Sequence of chain 2.C:
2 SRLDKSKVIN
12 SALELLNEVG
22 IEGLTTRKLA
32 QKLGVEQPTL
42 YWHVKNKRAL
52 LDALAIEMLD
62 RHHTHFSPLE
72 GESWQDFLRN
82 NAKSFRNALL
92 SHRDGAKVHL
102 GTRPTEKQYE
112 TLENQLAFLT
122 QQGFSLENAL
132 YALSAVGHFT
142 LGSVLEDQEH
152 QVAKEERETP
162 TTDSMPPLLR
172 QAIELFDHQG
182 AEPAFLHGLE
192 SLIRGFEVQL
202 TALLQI

Sequence of chain 2.D:
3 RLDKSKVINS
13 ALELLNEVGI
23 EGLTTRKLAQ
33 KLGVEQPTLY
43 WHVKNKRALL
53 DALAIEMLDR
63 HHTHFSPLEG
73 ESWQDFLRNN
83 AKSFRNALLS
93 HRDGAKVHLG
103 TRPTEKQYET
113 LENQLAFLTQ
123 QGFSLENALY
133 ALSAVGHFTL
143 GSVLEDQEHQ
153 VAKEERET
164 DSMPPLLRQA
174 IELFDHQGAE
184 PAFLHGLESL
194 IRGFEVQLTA

A protein and the small-molecule ligand that binds it are described below.
Small molecule (SMILES): CC(=O)N[C@@H](CC1=CN=C2C=CC=CC12)C(=O)N[C@H](C(=O)N[C@@H](CC1=CN=C2C=CC=CC12)C(=O)N[C@@H](CC(N)=O)C(=O)N[C@@H](C)C(=O)N[C@@H](Cc1ccc(O)cc1)C(=O)N[C@@H](C)C(=O)N[C@@H](Cc1ccccc1)C(=O)N[C@@H](C)C(=O)N[C@@H](C)C(=O)N1CCC[C@H]1C=O)[C@@H](C)O

Binding-site contacts:
Ligand atom O contacts residue ARG104 of chain 2.D at 2.9 Å.
Ligand atom OH contacts residue ALA182 of chain 2.C at 3.6 Å (h-bond).
Ligand atom CB contacts residue PHE177 of chain 2.C at 3.4 Å (hydrophobic).
Ligand atom O contacts residue PHE177 of chain 2.C at 3.1 Å.
Ligand atom CD1 contacts residue THR103 of chain 2.D at 3.5 Å.
Ligand atom CE2 contacts residue PRO105 of chain 2.D at 3.5 Å (hydrophobic).
Ligand atom CA contacts residue PHE177 of chain 2.C at 3.5 Å (hydrophobic).
Ligand atom CG contacts residue ASP148 of chain 2.C at 3.5 Å.
Ligand atom NE1 contacts residue THR103 of chain 2.D at 3.1 Å (h-bond).
Ligand atom O contacts residue PRO161 of chain 2.C at 3.6 Å.
Ligand atom CZ contacts residue PRO105 of chain 2.D at 3.5 Å (hydrophobic).
Ligand atom O contacts residue SER135 of chain 2.D at 3.2 Å.
Ligand atom CH3 contacts residue LEU60 of chain 2.D at 3.2 Å (hydrophobic).
Ligand atom CB contacts residue GLU156 of chain 2.C at 3.3 Å.
Ligand atom CB contacts residue GLY181 of chain 2.C at 3.5 Å.
Ligand atom CB contacts residue HIS151 of chain 2.C at 3.5 Å.
Ligand atom CZ2 contacts residue GLN116 of chain 2.D at 3.6 Å.
Ligand atom CG contacts residue LYS155 of chain 2.C at 3.3 Å.
Ligand atom CE3 contacts residue LEU131 of chain 2.D at 3.5 Å (hydrophobic).
Ligand atom O contacts residue PHE177 of chain 2.C at 3.6 Å.
Ligand atom CH2 contacts residue LEU117 of chain 2.D at 3.5 Å (hydrophobic).
Ligand atom CD contacts residue LYS155 of chain 2.C at 3.6 Å.
Ligand atom O contacts residue HIS64 of chain 2.D at 3.1 Å (h-bond).
Ligand atom CD2 contacts residue MET166 of chain 2.C at 3.5 Å (hydrophobic).
Ligand atom CG contacts residue HIS151 of chain 2.C at 3.5 Å.
Ligand atom ND2 contacts residue ASP148 of chain 2.C at 2.5 Å (salt-bridge).
Ligand atom CE2 contacts residue MET166 of chain 2.C at 3.3 Å (hydrophobic).
Ligand atom ND2 contacts residue HIS139 of chain 2.D at 3.4 Å (h-bond).
Ligand atom CA contacts residue HIS151 of chain 2.C at 3.5 Å.
Ligand atom O contacts residue HIS139 of chain 2.D at 2.9 Å.
Ligand atom CG2 contacts residue GLU147 of chain 2.C at 3.6 Å.
Ligand atom CB contacts residue GLU147 of chain 2.C at 3.5 Å.
Ligand atom CE2 contacts residue ALA182 of chain 2.C at 3.6 Å (hydrophobic).
Ligand atom ND2 contacts residue GLU147 of chain 2.C at 3.3 Å.
Ligand atom O contacts residue LYS155 of chain 2.C at 3.5 Å.
Ligand atom CD1 contacts residue LEU134 of chain 2.D at 3.6 Å (hydrophobic).
Ligand atom OG1 contacts residue GLU147 of chain 2.C at 2.6 Å (salt-bridge).
Ligand atom CE1 contacts residue PRO105 of chain 2.D at 3.5 Å (hydrophobic).
Ligand atom CA contacts residue GLU156 of chain 2.C at 3.1 Å.
Ligand atom CE1 contacts residue GLN152 of chain 2.C at 3.6 Å.